Sequence of chain 1.A:
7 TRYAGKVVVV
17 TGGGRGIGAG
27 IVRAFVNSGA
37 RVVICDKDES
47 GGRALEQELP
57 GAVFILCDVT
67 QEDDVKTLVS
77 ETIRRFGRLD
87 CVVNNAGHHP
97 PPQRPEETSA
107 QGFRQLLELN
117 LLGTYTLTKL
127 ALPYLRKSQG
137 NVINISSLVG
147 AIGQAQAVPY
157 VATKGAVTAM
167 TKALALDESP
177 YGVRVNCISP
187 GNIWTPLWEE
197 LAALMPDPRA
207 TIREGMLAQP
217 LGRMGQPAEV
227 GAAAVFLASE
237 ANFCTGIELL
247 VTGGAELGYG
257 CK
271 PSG

Sequence of chain 4.A:
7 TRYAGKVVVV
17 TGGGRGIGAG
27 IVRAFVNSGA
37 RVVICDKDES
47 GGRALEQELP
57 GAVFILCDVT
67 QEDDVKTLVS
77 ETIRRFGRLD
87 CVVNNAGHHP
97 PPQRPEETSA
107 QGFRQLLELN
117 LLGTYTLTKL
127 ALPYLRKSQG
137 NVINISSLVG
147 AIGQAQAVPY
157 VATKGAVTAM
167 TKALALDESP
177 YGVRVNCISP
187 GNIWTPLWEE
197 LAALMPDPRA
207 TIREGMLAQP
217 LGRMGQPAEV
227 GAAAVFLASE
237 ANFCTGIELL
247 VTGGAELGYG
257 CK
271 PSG

A protein and the small-molecule ligand that binds it are described below.
Small molecule (SMILES): O=C(c1ccc(F)c(O)c1)c1cccc(-c2ccc(O)c(O)c2)n1

Binding-site contacts:
Ligand atom O2 contacts residue TYR156 of chain 1.A at 2.4 Å (h-bond).
Ligand atom F contacts residue VAL145 of chain 1.A at 3.5 Å.
Ligand atom F contacts residue SER143 of chain 1.A at 2.9 Å.
Ligand atom O3 contacts residue GLN150 of chain 1.A at 3.7 Å.
Ligand atom C6 contacts residue TRP194 of chain 1.A at 3.3 Å (hydrophobic).
Ligand atom O2 contacts residue SER143 of chain 1.A at 2.6 Å (h-bond).
Ligand atom O contacts residue GLN152 of chain 1.A at 3.7 Å.
Ligand atom C14 contacts residue SER143 of chain 1.A at 3.5 Å.
Ligand atom O contacts residue ALA151 of chain 1.A at 3.1 Å (h-bond).
Ligand atom O1 contacts residue LEU197 of chain 1.A at 3.7 Å.
Ligand atom C7 contacts residue LEU197 of chain 1.A at 3.6 Å (hydrophobic).
Ligand atom C7 contacts residue TRP194 of chain 1.A at 3.4 Å (hydrophobic).
Ligand atom C12 contacts residue ASN188 of chain 1.A at 3.4 Å.
Ligand atom F contacts residue TYR255 of chain 4.A at 2.9 Å.
Ligand atom C13 contacts residue SER143 of chain 1.A at 3.7 Å.
Ligand atom C17 contacts residue ALA151 of chain 1.A at 3.7 Å (hydrophobic).
Ligand atom F contacts residue PRO186 of chain 1.A at 3.7 Å.
Ligand atom C14 contacts residue NAD1 of chain 1.B at 3.2 Å.
Ligand atom O2 contacts residue NAD1 of chain 1.B at 2.9 Å.
Ligand atom C14 contacts residue TYR156 of chain 1.A at 3.4 Å (hydrophobic).
Ligand atom C6 contacts residue LEU197 of chain 1.A at 3.8 Å (hydrophobic).
Ligand atom C11 contacts residue ASN188 of chain 1.A at 3.5 Å.
Ligand atom C15 contacts residue TYR156 of chain 1.A at 3.5 Å (hydrophobic).
Ligand atom C contacts residue PRO98 of chain 1.A at 3.7 Å (hydrophobic).
Ligand atom O3 contacts residue ALA151 of chain 1.A at 2.8 Å (h-bond).
Ligand atom C16 contacts residue HIS95 of chain 1.A at 3.7 Å.
Ligand atom O3 contacts residue GLN152 of chain 1.A at 3.4 Å (h-bond).
Ligand atom C15 contacts residue HIS95 of chain 1.A at 3.5 Å.
Ligand atom C8 contacts residue LEU197 of chain 1.A at 3.6 Å (hydrophobic).
Ligand atom O3 contacts residue ALA153 of chain 1.A at 3.7 Å.
Ligand atom C16 contacts residue GLN150 of chain 1.A at 3.5 Å.
Ligand atom O3 contacts residue HIS95 of chain 1.A at 3.6 Å.
Ligand atom C9 contacts residue HIS95 of chain 1.A at 3.7 Å.
Ligand atom O1 contacts residue LEU193 of chain 1.A at 3.8 Å.
Ligand atom O1 contacts residue HIS95 of chain 1.A at 3.5 Å.
Ligand atom C15 contacts residue NAD1 of chain 1.B at 3.7 Å.
Ligand atom C12 contacts residue TYR255 of chain 4.A at 3.6 Å (hydrophobic).
Ligand atom F contacts residue NAD1 of chain 1.B at 3.7 Å.
Ligand atom C13 contacts residue NAD1 of chain 1.B at 3.4 Å.
Ligand atom C13 contacts residue TYR255 of chain 4.A at 3.7 Å (hydrophobic).